This small molecule binds to this protein.
Small molecule (SMILES): NS(=O)(=O)c1cccc(O)c1

Binding-site contacts:
Ligand atom O03 contacts residue ASN712 of chain 1.A at 4.5 Å.
Ligand atom C05 contacts residue ASN1142 of chain 1.A at 3.8 Å.
Ligand atom O10 contacts residue GLU594 of chain 1.A at 2.7 Å (salt-bridge).
Ligand atom C05 contacts residue ILE1143 of chain 1.A at 4.4 Å (hydrophobic).
Ligand atom C05 contacts residue ASN712 of chain 1.A at 3.7 Å.
Ligand atom O04 contacts residue SER1144 of chain 1.A at 3.5 Å.
Ligand atom C08 contacts residue ARG713 of chain 1.A at 4.2 Å.
Ligand atom C08 contacts residue ASN1142 of chain 1.A at 4.1 Å.
Ligand atom S02 contacts residue ASN1142 of chain 1.A at 4.1 Å.
Ligand atom C07 contacts residue ASN712 of chain 1.A at 3.4 Å.
Ligand atom N01 contacts residue GLY1319 of chain 1.A at 3.0 Å (h-bond).
Ligand atom O04 contacts residue GLN1318 of chain 1.A at 2.8 Å (h-bond).
Ligand atom C11 contacts residue SER1144 of chain 1.A at 4.3 Å.
Ligand atom N01 contacts residue ILE1143 of chain 1.A at 4.3 Å.
Ligand atom C09 contacts residue ASN1142 of chain 1.A at 3.5 Å.
Ligand atom N01 contacts residue SER1320 of chain 1.A at 3.2 Å (h-bond).
Ligand atom C07 contacts residue ARG713 of chain 1.A at 4.4 Å.
Ligand atom O03 contacts residue SER1320 of chain 1.A at 3.6 Å.
Ligand atom C08 contacts residue ASN712 of chain 1.A at 3.5 Å.
Ligand atom O10 contacts residue ASN1142 of chain 1.A at 3.6 Å (h-bond).
Ligand atom O03 contacts residue GLN1318 of chain 1.A at 3.6 Å.
Ligand atom C06 contacts residue ASN712 of chain 1.A at 3.4 Å.
Ligand atom N01 contacts residue GLN1318 of chain 1.A at 3.9 Å.
Ligand atom S02 contacts residue GLN1318 of chain 1.A at 3.8 Å.
Ligand atom C07 contacts residue ASN1142 of chain 1.A at 3.9 Å.
Ligand atom C11 contacts residue GLU594 of chain 1.A at 3.9 Å.
Ligand atom S02 contacts residue ILE1143 of chain 1.A at 4.4 Å.
Ligand atom N01 contacts residue ASN1142 of chain 1.A at 3.3 Å (h-bond).
Ligand atom S02 contacts residue SER1320 of chain 1.A at 4.2 Å.
Ligand atom N01 contacts residue PHE1141 of chain 1.A at 3.6 Å (h-bond).
Ligand atom C11 contacts residue ASN712 of chain 1.A at 3.8 Å.
Ligand atom S02 contacts residue GLY1319 of chain 1.A at 4.4 Å.
Ligand atom O10 contacts residue ASN712 of chain 1.A at 3.7 Å.
Ligand atom C06 contacts residue ASN1142 of chain 1.A at 3.7 Å.
Ligand atom O04 contacts residue ILE1143 of chain 1.A at 3.7 Å.
Ligand atom C09 contacts residue ASN712 of chain 1.A at 3.7 Å.
Ligand atom C09 contacts residue GLU594 of chain 1.A at 3.8 Å.
Ligand atom C11 contacts residue ASN1142 of chain 1.A at 3.4 Å.
Ligand atom O04 contacts residue ASN1142 of chain 1.A at 4.2 Å.
Ligand atom C11 contacts residue ILE1143 of chain 1.A at 4.0 Å (hydrophobic).

Sequence of chain 1.A:
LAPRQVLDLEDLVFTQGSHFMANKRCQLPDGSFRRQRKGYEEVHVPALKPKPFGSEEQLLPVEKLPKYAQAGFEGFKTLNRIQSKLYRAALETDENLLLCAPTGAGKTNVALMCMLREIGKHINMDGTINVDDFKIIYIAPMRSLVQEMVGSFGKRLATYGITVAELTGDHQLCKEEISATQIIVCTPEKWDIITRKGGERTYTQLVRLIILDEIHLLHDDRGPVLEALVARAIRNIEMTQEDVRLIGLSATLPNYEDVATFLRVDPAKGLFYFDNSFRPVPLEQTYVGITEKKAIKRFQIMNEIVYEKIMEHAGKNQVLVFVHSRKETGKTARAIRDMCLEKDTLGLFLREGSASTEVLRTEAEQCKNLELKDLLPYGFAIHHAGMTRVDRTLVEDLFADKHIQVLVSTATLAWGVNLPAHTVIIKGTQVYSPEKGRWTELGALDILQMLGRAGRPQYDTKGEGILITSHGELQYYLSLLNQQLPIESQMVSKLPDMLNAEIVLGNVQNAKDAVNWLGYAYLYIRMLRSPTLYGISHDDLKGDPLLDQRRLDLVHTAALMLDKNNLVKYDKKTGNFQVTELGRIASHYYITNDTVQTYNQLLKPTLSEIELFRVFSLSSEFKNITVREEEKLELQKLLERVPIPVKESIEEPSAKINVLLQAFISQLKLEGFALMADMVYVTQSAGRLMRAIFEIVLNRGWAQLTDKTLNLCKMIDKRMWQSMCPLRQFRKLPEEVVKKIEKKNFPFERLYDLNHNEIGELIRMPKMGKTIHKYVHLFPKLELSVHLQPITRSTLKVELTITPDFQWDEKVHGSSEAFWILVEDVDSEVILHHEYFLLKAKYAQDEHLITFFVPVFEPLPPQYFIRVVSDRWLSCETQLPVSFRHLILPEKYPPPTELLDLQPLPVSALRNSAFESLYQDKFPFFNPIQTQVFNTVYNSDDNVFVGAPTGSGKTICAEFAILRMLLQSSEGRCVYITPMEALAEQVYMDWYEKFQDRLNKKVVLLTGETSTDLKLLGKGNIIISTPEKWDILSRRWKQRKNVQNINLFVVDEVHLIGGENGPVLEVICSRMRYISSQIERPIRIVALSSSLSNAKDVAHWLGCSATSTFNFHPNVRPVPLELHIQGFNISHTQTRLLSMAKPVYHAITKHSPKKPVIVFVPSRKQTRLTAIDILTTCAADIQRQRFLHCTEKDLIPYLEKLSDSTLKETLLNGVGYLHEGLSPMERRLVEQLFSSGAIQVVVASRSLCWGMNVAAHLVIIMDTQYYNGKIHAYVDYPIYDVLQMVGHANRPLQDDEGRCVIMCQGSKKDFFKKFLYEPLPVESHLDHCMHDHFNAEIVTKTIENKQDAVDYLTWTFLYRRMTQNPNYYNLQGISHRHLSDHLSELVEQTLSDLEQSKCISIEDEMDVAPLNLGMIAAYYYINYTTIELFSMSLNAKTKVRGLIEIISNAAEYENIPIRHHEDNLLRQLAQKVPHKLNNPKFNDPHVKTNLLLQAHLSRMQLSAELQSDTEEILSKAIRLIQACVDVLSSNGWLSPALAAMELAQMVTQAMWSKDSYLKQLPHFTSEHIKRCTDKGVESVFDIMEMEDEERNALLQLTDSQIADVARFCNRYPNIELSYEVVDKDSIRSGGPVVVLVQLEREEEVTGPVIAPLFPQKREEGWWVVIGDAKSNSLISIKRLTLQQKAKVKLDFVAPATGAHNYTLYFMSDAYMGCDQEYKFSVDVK